A protein and the small-molecule ligand that binds it are described below.
Small molecule (SMILES): CC(=O)N[C@H]1[C@H]([C@H](O)[C@H](O)CO)O[C@@](O)(C(=O)O)C[C@@H]1O

Binding-site contacts:
Ligand atom C5 contacts residue SER62 of chain 1.B at 4.4 Å.
Ligand atom O1B contacts residue ASN59 of chain 1.B at 3.4 Å (h-bond).
Ligand atom O9 contacts residue TYR63 of chain 1.B at 3.6 Å.
Ligand atom O1A contacts residue NAG1 of chain 1.K at 3.8 Å.
Ligand atom O1B contacts residue LYS58 of chain 1.B at 3.8 Å.
Ligand atom O9 contacts residue LEU31 of chain 1.B at 4.1 Å.
Ligand atom O8 contacts residue THR258 of chain 1.C at 4.5 Å.
Ligand atom C9 contacts residue SER62 of chain 1.B at 4.1 Å.
Ligand atom N5 contacts residue THR257 of chain 1.C at 4.4 Å.
Ligand atom O9 contacts residue SER62 of chain 1.B at 2.7 Å (h-bond).
Ligand atom O8 contacts residue PRO64 of chain 1.B at 4.5 Å.
Ligand atom C3 contacts residue SER62 of chain 1.B at 4.2 Å.
Ligand atom C10 contacts residue LYS242 of chain 1.C at 4.4 Å.
Ligand atom O6 contacts residue ASN59 of chain 1.B at 4.3 Å.
Ligand atom O8 contacts residue PRO65 of chain 1.B at 4.3 Å.
Ligand atom C9 contacts residue TYR98 of chain 1.B at 3.8 Å (hydrophobic).
Ligand atom C4 contacts residue LYS242 of chain 1.C at 4.1 Å.
Ligand atom C1 contacts residue ASN59 of chain 1.B at 3.4 Å.
Ligand atom O9 contacts residue GLY32 of chain 1.B at 3.6 Å.
Ligand atom O7 contacts residue GLY32 of chain 1.B at 4.1 Å.
Ligand atom O7 contacts residue ASN59 of chain 1.B at 3.7 Å.
Ligand atom O2 contacts residue ASN59 of chain 1.B at 2.4 Å (h-bond).
Ligand atom O9 contacts residue PRO64 of chain 1.B at 3.4 Å.
Ligand atom O1A contacts residue ASN59 of chain 1.B at 3.3 Å.
Ligand atom O2 contacts residue THR61 of chain 1.B at 4.4 Å.
Ligand atom C9 contacts residue GLY32 of chain 1.B at 3.8 Å.
Ligand atom C11 contacts residue GLU246 of chain 1.C at 4.3 Å.
Ligand atom C10 contacts residue THR257 of chain 1.C at 4.1 Å.
Ligand atom C9 contacts residue PRO64 of chain 1.B at 3.8 Å (hydrophobic).
Ligand atom C11 contacts residue LYS242 of chain 1.C at 3.4 Å.
Ligand atom O4 contacts residue SER62 of chain 1.B at 4.3 Å.
Ligand atom C2 contacts residue ASN59 of chain 1.B at 3.5 Å.
Ligand atom O8 contacts residue TYR63 of chain 1.B at 4.4 Å.
Ligand atom C11 contacts residue THR257 of chain 1.C at 4.2 Å.
Ligand atom N5 contacts residue LYS242 of chain 1.C at 4.4 Å.
Ligand atom O10 contacts residue THR257 of chain 1.C at 4.3 Å.
Ligand atom C11 contacts residue THR256 of chain 1.C at 4.4 Å.
Ligand atom O2 contacts residue SER62 of chain 1.B at 4.4 Å.
Ligand atom O4 contacts residue LYS242 of chain 1.C at 4.5 Å.

Sequence of chain 1.C:
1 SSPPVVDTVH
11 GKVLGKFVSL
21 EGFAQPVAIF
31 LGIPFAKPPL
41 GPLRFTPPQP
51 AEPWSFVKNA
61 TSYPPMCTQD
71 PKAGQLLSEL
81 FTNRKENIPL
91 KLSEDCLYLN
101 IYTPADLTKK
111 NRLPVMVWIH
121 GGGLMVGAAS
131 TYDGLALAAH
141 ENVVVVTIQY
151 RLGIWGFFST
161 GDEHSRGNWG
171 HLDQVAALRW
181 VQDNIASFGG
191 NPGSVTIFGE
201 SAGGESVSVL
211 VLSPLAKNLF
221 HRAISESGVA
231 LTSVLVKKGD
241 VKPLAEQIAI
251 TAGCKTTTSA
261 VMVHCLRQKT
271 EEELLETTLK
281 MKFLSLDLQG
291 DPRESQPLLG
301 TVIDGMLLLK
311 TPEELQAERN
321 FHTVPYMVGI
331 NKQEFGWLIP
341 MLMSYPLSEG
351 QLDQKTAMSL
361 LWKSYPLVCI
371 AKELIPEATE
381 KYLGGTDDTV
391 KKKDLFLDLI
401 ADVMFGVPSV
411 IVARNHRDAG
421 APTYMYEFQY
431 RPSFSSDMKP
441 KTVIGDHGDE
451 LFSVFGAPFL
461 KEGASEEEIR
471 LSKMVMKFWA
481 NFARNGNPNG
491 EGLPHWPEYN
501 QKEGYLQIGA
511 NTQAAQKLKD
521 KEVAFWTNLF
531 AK

Sequence of chain 1.B:
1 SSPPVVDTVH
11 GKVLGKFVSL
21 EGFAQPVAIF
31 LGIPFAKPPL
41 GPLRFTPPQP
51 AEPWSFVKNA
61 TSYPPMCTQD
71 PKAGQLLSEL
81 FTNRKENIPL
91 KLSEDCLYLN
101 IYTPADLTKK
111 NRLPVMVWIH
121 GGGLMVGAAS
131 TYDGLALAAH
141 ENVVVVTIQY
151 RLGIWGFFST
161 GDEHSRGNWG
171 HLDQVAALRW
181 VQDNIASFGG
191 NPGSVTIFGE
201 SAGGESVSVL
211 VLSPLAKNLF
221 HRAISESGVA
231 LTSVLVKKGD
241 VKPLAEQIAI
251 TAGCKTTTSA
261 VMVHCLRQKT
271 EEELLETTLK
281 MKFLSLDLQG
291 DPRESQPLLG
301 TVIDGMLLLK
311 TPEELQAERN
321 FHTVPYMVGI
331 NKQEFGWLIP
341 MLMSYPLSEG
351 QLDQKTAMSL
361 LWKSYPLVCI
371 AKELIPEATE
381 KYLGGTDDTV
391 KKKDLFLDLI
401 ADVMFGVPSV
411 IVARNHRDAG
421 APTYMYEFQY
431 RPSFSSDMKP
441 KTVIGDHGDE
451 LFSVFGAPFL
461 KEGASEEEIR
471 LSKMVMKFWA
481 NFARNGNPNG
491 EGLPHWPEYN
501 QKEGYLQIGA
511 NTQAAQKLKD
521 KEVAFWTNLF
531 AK